Binding-site contacts:
Ligand atom C1 contacts residue ARG5 of chain 1.C at 4.2 Å.
Ligand atom O3 contacts residue CYS179 of chain 1.C at 3.5 Å.
Ligand atom O4 contacts residue GLY181 of chain 1.C at 2.8 Å (h-bond).
Ligand atom C1 contacts residue ASN144 of chain 1.C at 1.5 Å.
Ligand atom O3 contacts residue ASN180 of chain 1.C at 2.8 Å (h-bond).
Ligand atom C3 contacts residue VAL178 of chain 1.C at 4.2 Å (hydrophobic).
Ligand atom C4 contacts residue LEU123 of chain 1.C at 4.4 Å (hydrophobic).
Ligand atom O3 contacts residue CYS122 of chain 1.C at 4.1 Å.
Ligand atom O5 contacts residue ARG5 of chain 1.C at 4.4 Å.
Ligand atom C4 contacts residue ASN180 of chain 1.C at 3.8 Å.
Ligand atom C4 contacts residue ASN144 of chain 1.C at 4.2 Å.
Ligand atom C3 contacts residue ASN180 of chain 1.C at 3.9 Å.
Ligand atom C3 contacts residue ASN144 of chain 1.C at 3.8 Å.
Ligand atom O7 contacts residue ASN144 of chain 1.C at 3.5 Å (h-bond).
Ligand atom C2 contacts residue ASN144 of chain 1.C at 2.5 Å.
Ligand atom C4 contacts residue GLY181 of chain 1.C at 4.1 Å.
Ligand atom C5 contacts residue VAL178 of chain 1.C at 4.3 Å (hydrophobic).
Ligand atom O3 contacts residue VAL178 of chain 1.C at 4.0 Å.
Ligand atom C6 contacts residue LEU123 of chain 1.C at 4.0 Å (hydrophobic).
Ligand atom C4 contacts residue CYS179 of chain 1.C at 4.3 Å (hydrophobic).
Ligand atom C5 contacts residue ASN144 of chain 1.C at 3.6 Å.
Ligand atom O5 contacts residue ASN144 of chain 1.C at 2.3 Å (h-bond).
Ligand atom O3 contacts residue GLN121 of chain 1.C at 2.8 Å (h-bond).
Ligand atom C5 contacts residue LEU123 of chain 1.C at 4.0 Å (hydrophobic).
Ligand atom O7 contacts residue GLN121 of chain 1.C at 3.7 Å.
Ligand atom O4 contacts residue CYS179 of chain 1.C at 3.8 Å.
Ligand atom O4 contacts residue VAL178 of chain 1.C at 3.7 Å.
Ligand atom C7 contacts residue ASN144 of chain 1.C at 3.5 Å.
Ligand atom C4 contacts residue VAL178 of chain 1.C at 3.7 Å (hydrophobic).
Ligand atom C6 contacts residue TRP12 of chain 1.C at 3.8 Å (hydrophobic).
Ligand atom C3 contacts residue CYS122 of chain 1.C at 4.4 Å (hydrophobic).
Ligand atom O2 contacts residue GLN121 of chain 1.C at 4.2 Å.
Ligand atom C3 contacts residue GLN121 of chain 1.C at 3.7 Å.
Ligand atom O4 contacts residue ASN180 of chain 1.C at 3.0 Å (h-bond).
Ligand atom N2 contacts residue ASN144 of chain 1.C at 3.1 Å (h-bond).
Ligand atom C6 contacts residue VAL178 of chain 1.C at 3.6 Å (hydrophobic).
Ligand atom O5 contacts residue LEU123 of chain 1.C at 4.1 Å.

A small-molecule ligand and the protein it binds are described below.
Small molecule (SMILES): CC(=O)N[C@H]1[C@H](O[C@H]2[C@H](O)[C@@H](NC(C)=O)CO[C@@H]2CO[C@@H]2O[C@@H](C)[C@@H](O)[C@@H](O)[C@@H]2O)O[C@H](CO)[C@@H](O)[C@@H]1O

Sequence of chain 1.C:
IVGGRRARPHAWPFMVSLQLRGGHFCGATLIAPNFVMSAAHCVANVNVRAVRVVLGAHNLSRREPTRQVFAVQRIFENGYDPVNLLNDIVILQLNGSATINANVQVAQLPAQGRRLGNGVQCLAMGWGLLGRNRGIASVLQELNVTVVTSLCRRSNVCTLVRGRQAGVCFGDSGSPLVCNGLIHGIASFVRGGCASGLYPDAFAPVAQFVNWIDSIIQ